Sequence of chain 1.B:
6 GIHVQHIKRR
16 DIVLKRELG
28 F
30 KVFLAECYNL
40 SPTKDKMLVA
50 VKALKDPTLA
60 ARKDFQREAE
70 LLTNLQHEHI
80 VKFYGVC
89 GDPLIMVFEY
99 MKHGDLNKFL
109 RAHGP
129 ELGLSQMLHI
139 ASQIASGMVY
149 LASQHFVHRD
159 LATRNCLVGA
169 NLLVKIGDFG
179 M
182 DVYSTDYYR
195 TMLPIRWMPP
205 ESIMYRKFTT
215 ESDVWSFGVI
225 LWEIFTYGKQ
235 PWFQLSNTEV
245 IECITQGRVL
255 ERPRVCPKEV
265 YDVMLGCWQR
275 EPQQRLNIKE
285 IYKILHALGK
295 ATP

A protein and the small-molecule ligand that binds it are described below.
Small molecule (SMILES): O=C(Nc1cccc(Nc2ccc3c(c2)NC(=O)/C3=C\c2ccc[nH]2)c1)Nc1cccc(C(F)(F)F)c1

Binding-site contacts:
Ligand atom N25 contacts residue ALA49 of chain 1.B at 3.3 Å.
Ligand atom C24 contacts residue LEU165 of chain 1.B at 3.3 Å (hydrophobic).
Ligand atom C16 contacts residue LYS51 of chain 1.B at 3.2 Å.
Ligand atom N19 contacts residue PHE96 of chain 1.B at 3.4 Å.
Ligand atom C32 contacts residue LEU23 of chain 1.B at 3.6 Å (hydrophobic).
Ligand atom N10 contacts residue GLU67 of chain 1.B at 2.6 Å (salt-bridge).
Ligand atom O12 contacts residue ASP176 of chain 1.B at 2.8 Å (salt-bridge).
Ligand atom C24 contacts residue ALA49 of chain 1.B at 3.5 Å (hydrophobic).
Ligand atom F3 contacts residue ILE174 of chain 1.B at 3.1 Å.
Ligand atom C32 contacts residue GLY102 of chain 1.B at 3.4 Å.
Ligand atom C33 contacts residue GLY102 of chain 1.B at 3.6 Å.
Ligand atom F4 contacts residue HIS156 of chain 1.B at 3.4 Å.
Ligand atom O27 contacts residue MET99 of chain 1.B at 2.7 Å (h-bond).
Ligand atom C18 contacts residue PHE96 of chain 1.B at 3.5 Å (hydrophobic).
Ligand atom C23 contacts residue LEU165 of chain 1.B at 3.5 Å (hydrophobic).
Ligand atom C14 contacts residue PHE96 of chain 1.B at 3.6 Å (hydrophobic).
Ligand atom N25 contacts residue GLU97 of chain 1.B at 2.9 Å (salt-bridge).
Ligand atom N34 contacts residue MET99 of chain 1.B at 3.0 Å (h-bond).
Ligand atom C6 contacts residue PHE154 of chain 1.B at 3.5 Å (hydrophobic).
Ligand atom C15 contacts residue LYS51 of chain 1.B at 3.6 Å.
Ligand atom C11 contacts residue GLU67 of chain 1.B at 3.2 Å.
Ligand atom N13 contacts residue GLU67 of chain 1.B at 2.9 Å (salt-bridge).
Ligand atom C36 contacts residue LEU165 of chain 1.B at 3.6 Å (hydrophobic).
Ligand atom F3 contacts residue GLY175 of chain 1.B at 3.5 Å.
Ligand atom C33 contacts residue MET99 of chain 1.B at 3.2 Å (hydrophobic).
Ligand atom C11 contacts residue ASP176 of chain 1.B at 3.1 Å.
Ligand atom F1 contacts residue LEU149 of chain 1.B at 3.5 Å.
Ligand atom O27 contacts residue TYR98 of chain 1.B at 3.4 Å.
Ligand atom N10 contacts residue ASP176 of chain 1.B at 3.5 Å (salt-bridge).
Ligand atom C38 contacts residue ASP176 of chain 1.B at 3.4 Å.
Ligand atom F1 contacts residue LEU74 of chain 1.B at 3.2 Å.
Ligand atom C37 contacts residue PHE96 of chain 1.B at 3.2 Å (hydrophobic).
Ligand atom F4 contacts residue GLY175 of chain 1.B at 3.2 Å.
Ligand atom N25 contacts residue LEU165 of chain 1.B at 3.6 Å.
Ligand atom F3 contacts residue ILE79 of chain 1.B at 3.1 Å.
Ligand atom C7 contacts residue PHE154 of chain 1.B at 3.6 Å (hydrophobic).
Ligand atom C26 contacts residue MET99 of chain 1.B at 3.5 Å (hydrophobic).
Ligand atom N13 contacts residue ASP176 of chain 1.B at 3.3 Å (salt-bridge).
Ligand atom C31 contacts residue GLY102 of chain 1.B at 3.5 Å.
Ligand atom F4 contacts residue ILE174 of chain 1.B at 3.6 Å.